Binding-site contacts:
Ligand atom CA contacts residue ASN245 of chain 1.A at 3.7 Å.
Ligand atom O contacts residue ALA214 of chain 1.A at 3.6 Å.
Ligand atom N contacts residue ASN218 of chain 1.A at 2.7 Å (h-bond).
Ligand atom OXT contacts residue VAL97 of chain 1.A at 3.3 Å.
Ligand atom C contacts residue ALA214 of chain 1.A at 3.8 Å (hydrophobic).
Ligand atom CA contacts residue ASN101 of chain 1.A at 3.7 Å.
Ligand atom C contacts residue ASN245 of chain 1.A at 3.6 Å.
Ligand atom NH1 contacts residue TYR244 of chain 1.A at 2.6 Å (h-bond).
Ligand atom CG contacts residue GLU69 of chain 1.A at 3.7 Å.
Ligand atom CA contacts residue ASN245 of chain 1.A at 3.5 Å.
Ligand atom O contacts residue ASN245 of chain 1.A at 2.7 Å (h-bond).
Ligand atom C contacts residue ASN218 of chain 1.A at 3.6 Å.
Ligand atom CB contacts residue VAL97 of chain 1.A at 3.6 Å (hydrophobic).
Ligand atom CD2 contacts residue LYS211 of chain 1.A at 3.7 Å.
Ligand atom C contacts residue VAL97 of chain 1.A at 3.6 Å (hydrophobic).
Ligand atom NH2 contacts residue EDO1 of chain 1.D at 3.4 Å.
Ligand atom O contacts residue ASN210 of chain 1.A at 3.1 Å (h-bond).
Ligand atom N contacts residue ASN101 of chain 1.A at 2.9 Å (h-bond).
Ligand atom O contacts residue ARG241 of chain 1.A at 3.8 Å.
Ligand atom O contacts residue EDO1 of chain 1.X at 2.5 Å (h-bond).
Ligand atom CB contacts residue TYR229 of chain 1.A at 3.2 Å (hydrophobic).
Ligand atom OXT contacts residue ARG241 of chain 1.A at 3.3 Å (salt-bridge).
Ligand atom CB contacts residue ALA214 of chain 1.A at 3.5 Å (hydrophobic).
Ligand atom OXT contacts residue ASN101 of chain 1.A at 3.0 Å (h-bond).
Ligand atom O contacts residue VAL248 of chain 1.A at 3.6 Å.
Ligand atom O contacts residue ASN210 of chain 1.A at 3.0 Å (h-bond).
Ligand atom NH2 contacts residue PHE291 of chain 1.A at 3.7 Å.
Ligand atom CB contacts residue ASN101 of chain 1.A at 3.5 Å.
Ligand atom C contacts residue ASN245 of chain 1.A at 3.7 Å.
Ligand atom CB contacts residue ASN218 of chain 1.A at 3.4 Å.
Ligand atom OXT contacts residue EDO1 of chain 1.X at 2.6 Å (h-bond).
Ligand atom O contacts residue LYS211 of chain 1.A at 3.6 Å.
Ligand atom CA contacts residue ASN218 of chain 1.A at 3.6 Å.
Ligand atom N contacts residue ASN245 of chain 1.A at 2.8 Å (h-bond).
Ligand atom CA contacts residue ASN101 of chain 1.A at 3.8 Å.
Ligand atom CB contacts residue ARG241 of chain 1.A at 3.2 Å.
Ligand atom CG contacts residue ASN101 of chain 1.A at 3.8 Å.
Ligand atom C contacts residue EDO1 of chain 1.X at 3.3 Å.
Ligand atom O contacts residue ASN218 of chain 1.A at 3.2 Å (h-bond).
Ligand atom C contacts residue ASN210 of chain 1.A at 3.5 Å.

The protein below binds the small molecule below.
Small molecule (SMILES): CC(C)C[C@H](NC(=O)[C@H](CCCCN)NC(=O)[C@H](C)NC(=O)[C@H](C)NC(=O)[C@@H](N)CCCN=C(N)N)C(=O)O

Sequence of chain 1.A:
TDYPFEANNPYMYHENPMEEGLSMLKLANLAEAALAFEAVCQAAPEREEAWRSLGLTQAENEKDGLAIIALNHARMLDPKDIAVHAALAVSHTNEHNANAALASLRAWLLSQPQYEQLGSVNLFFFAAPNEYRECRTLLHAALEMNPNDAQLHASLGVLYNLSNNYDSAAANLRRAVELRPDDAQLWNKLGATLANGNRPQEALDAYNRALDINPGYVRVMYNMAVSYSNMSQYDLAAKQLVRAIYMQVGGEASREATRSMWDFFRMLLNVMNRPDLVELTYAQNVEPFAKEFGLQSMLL